Sequence of chain 4.A:
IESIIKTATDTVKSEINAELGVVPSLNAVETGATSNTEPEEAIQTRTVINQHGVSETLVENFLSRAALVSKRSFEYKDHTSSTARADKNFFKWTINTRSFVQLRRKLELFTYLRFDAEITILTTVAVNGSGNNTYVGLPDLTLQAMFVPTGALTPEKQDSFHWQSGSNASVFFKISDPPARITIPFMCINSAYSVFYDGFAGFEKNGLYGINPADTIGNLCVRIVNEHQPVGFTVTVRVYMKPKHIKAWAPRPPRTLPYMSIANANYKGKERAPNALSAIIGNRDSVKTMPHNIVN

Sequence of chain 5.B:
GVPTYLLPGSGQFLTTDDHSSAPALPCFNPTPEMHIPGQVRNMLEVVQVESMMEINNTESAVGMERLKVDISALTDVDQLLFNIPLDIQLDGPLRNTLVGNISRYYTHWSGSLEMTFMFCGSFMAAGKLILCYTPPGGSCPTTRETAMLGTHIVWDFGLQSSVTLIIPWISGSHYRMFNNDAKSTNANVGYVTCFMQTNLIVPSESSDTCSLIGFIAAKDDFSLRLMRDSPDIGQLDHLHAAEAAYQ

Sequence of chain 4.B:
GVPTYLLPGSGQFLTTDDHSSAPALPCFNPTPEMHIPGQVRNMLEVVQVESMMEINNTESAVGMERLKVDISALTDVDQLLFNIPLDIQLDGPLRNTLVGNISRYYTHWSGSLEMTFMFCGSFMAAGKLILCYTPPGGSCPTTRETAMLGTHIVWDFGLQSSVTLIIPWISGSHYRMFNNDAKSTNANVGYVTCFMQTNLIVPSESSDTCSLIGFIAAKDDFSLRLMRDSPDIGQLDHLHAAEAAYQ

Binding-site contacts:
Ligand atom O1A contacts residue LEU220 of chain 4.A at 3.4 Å.
Ligand atom F3 contacts residue LEU14 of chain 5.B at 3.9 Å.
Ligand atom F3 contacts residue ILE182 of chain 4.A at 3.2 Å.
Ligand atom C1B contacts residue ILE95 of chain 4.A at 3.5 Å (hydrophobic).
Ligand atom CM6 contacts residue ILE217 of chain 4.A at 3.4 Å (hydrophobic).
Ligand atom F2 contacts residue SER170 of chain 4.A at 3.5 Å.
Ligand atom C2A contacts residue ILE182 of chain 4.A at 3.6 Å (hydrophobic).
Ligand atom C5B contacts residue ILE184 of chain 4.A at 3.4 Å (hydrophobic).
Ligand atom C3B contacts residue ILE119 of chain 4.A at 3.5 Å (hydrophobic).
Ligand atom C2B contacts residue ILE119 of chain 4.A at 3.5 Å (hydrophobic).
Ligand atom N3A contacts residue ILE184 of chain 4.A at 3.9 Å.
Ligand atom C4 contacts residue PHE115 of chain 4.A at 3.3 Å (hydrophobic).
Ligand atom CM4 contacts residue ALA145 of chain 4.A at 3.5 Å (hydrophobic).
Ligand atom O1B contacts residue ILE95 of chain 4.A at 3.0 Å.
Ligand atom N3A contacts residue PHE147 of chain 4.A at 3.6 Å.
Ligand atom C6B contacts residue ILE184 of chain 4.A at 3.7 Å (hydrophobic).
Ligand atom F1 contacts residue SER170 of chain 4.A at 3.7 Å.
Ligand atom CM6 contacts residue MET187 of chain 4.A at 3.8 Å (hydrophobic).
Ligand atom C3A contacts residue ILE182 of chain 4.A at 3.2 Å (hydrophobic).
Ligand atom O1 contacts residue ILE217 of chain 4.A at 3.2 Å.
Ligand atom F2 contacts residue MET146 of chain 4.A at 3.7 Å.
Ligand atom CM4 contacts residue ALA169 of chain 4.A at 3.5 Å (hydrophobic).
Ligand atom F2 contacts residue ALA145 of chain 4.A at 3.0 Å.
Ligand atom F1 contacts residue ALA145 of chain 4.A at 3.0 Å.
Ligand atom F2 contacts residue ALA169 of chain 4.A at 2.2 Å.
Ligand atom N3A contacts residue ILE182 of chain 4.A at 3.0 Å.
Ligand atom N1A contacts residue LEU220 of chain 4.A at 3.0 Å.
Ligand atom CM2 contacts residue TRP93 of chain 4.A at 3.9 Å (hydrophobic).
Ligand atom CM3 contacts residue THR97 of chain 4.A at 3.9 Å.
Ligand atom F3 contacts residue ALA169 of chain 4.A at 3.7 Å.
Ligand atom CM2 contacts residue ILE119 of chain 4.A at 3.5 Å (hydrophobic).
Ligand atom O1A contacts residue ALA145 of chain 4.A at 3.8 Å.
Ligand atom F2 contacts residue PHE147 of chain 4.A at 3.2 Å.
Ligand atom CM4 contacts residue ILE182 of chain 4.A at 3.6 Å (hydrophobic).
Ligand atom C6B contacts residue ILE95 of chain 4.A at 3.6 Å (hydrophobic).
Ligand atom O1A contacts residue ILE182 of chain 4.A at 3.9 Å.
Ligand atom F1 contacts residue VAL171 of chain 4.A at 3.0 Å.
Ligand atom F3 contacts residue ALA24 of chain 4.B at 3.9 Å.
Ligand atom CM6 contacts residue ILE184 of chain 4.A at 3.5 Å (hydrophobic).
Ligand atom C2A contacts residue LEU220 of chain 4.A at 3.8 Å (hydrophobic).

The protein below binds the small molecule below.
Small molecule (SMILES): Cc1cc(CCCOc2c(C)cc(-c3noc(C(F)(F)F)n3)cc2C)on1